Binding-site contacts:
Ligand atom C4 contacts residue ASN43 of chain 1.A at 4.2 Å.
Ligand atom O5 contacts residue SER50 of chain 1.A at 4.0 Å.
Ligand atom O5 contacts residue GLU46 of chain 1.A at 4.0 Å.
Ligand atom C6 contacts residue ASP47 of chain 1.A at 3.6 Å.
Ligand atom O4 contacts residue GLN10 of chain 1.B at 4.4 Å.
Ligand atom O6 contacts residue THR45 of chain 1.A at 4.4 Å.
Ligand atom O6 contacts residue ASP47 of chain 1.A at 2.7 Å (salt-bridge).
Ligand atom C1 contacts residue ASN43 of chain 1.A at 1.4 Å.
Ligand atom O7 contacts residue ASN43 of chain 1.A at 4.0 Å.
Ligand atom C4 contacts residue SER50 of chain 1.A at 4.3 Å.
Ligand atom C5 contacts residue SER50 of chain 1.A at 4.0 Å.
Ligand atom C5 contacts residue GLN10 of chain 1.B at 3.6 Å.
Ligand atom C2 contacts residue ASN43 of chain 1.A at 2.4 Å.
Ligand atom C6 contacts residue SER50 of chain 1.A at 3.1 Å.
Ligand atom N2 contacts residue ASN43 of chain 1.A at 2.9 Å (h-bond).
Ligand atom O6 contacts residue SER50 of chain 1.A at 3.6 Å.
Ligand atom O6 contacts residue GLN10 of chain 1.B at 3.8 Å.
Ligand atom C6 contacts residue GLN10 of chain 1.B at 4.0 Å.
Ligand atom O6 contacts residue GLU46 of chain 1.A at 4.3 Å.
Ligand atom O5 contacts residue GLN10 of chain 1.B at 4.4 Å.
Ligand atom C7 contacts residue ASN43 of chain 1.A at 3.7 Å.
Ligand atom O5 contacts residue ASN43 of chain 1.A at 2.3 Å (h-bond).
Ligand atom C5 contacts residue ASN43 of chain 1.A at 3.6 Å.
Ligand atom C4 contacts residue GLN10 of chain 1.B at 4.5 Å.
Ligand atom C3 contacts residue ASN43 of chain 1.A at 3.8 Å.

Sequence of chain 1.B:
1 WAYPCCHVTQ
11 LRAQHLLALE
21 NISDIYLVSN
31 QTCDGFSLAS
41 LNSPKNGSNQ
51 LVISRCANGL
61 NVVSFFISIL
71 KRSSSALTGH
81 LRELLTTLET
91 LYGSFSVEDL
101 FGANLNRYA

A protein and the small-molecule ligand that binds it are described below.
Small molecule (SMILES): CC(=O)N[C@@H]1[C@@H](O)[C@H](O)[C@@H](CO)O[C@H]1O

Sequence of chain 1.A:
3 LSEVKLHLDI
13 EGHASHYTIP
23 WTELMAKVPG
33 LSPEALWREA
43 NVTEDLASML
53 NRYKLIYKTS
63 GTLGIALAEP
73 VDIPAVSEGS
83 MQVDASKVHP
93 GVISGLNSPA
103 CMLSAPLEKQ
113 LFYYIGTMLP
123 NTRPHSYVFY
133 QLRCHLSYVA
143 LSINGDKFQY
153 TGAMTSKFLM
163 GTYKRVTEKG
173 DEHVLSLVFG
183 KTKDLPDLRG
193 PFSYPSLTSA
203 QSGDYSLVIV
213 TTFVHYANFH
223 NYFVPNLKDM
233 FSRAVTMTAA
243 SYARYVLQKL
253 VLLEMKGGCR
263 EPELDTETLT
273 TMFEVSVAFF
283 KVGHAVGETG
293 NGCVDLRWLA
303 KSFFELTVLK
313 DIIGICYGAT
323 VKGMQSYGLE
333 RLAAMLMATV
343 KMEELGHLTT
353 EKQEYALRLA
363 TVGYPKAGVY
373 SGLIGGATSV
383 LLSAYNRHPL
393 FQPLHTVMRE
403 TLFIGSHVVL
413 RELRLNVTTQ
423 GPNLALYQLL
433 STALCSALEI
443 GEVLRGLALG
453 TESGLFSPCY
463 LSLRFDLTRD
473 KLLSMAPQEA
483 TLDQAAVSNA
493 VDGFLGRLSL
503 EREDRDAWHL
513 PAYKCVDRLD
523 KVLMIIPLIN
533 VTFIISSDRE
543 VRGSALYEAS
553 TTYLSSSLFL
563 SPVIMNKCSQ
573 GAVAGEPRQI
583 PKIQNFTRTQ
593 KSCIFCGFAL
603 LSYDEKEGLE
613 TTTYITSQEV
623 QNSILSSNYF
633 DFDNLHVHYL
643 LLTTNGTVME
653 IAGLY